Sequence of chain 1.D:
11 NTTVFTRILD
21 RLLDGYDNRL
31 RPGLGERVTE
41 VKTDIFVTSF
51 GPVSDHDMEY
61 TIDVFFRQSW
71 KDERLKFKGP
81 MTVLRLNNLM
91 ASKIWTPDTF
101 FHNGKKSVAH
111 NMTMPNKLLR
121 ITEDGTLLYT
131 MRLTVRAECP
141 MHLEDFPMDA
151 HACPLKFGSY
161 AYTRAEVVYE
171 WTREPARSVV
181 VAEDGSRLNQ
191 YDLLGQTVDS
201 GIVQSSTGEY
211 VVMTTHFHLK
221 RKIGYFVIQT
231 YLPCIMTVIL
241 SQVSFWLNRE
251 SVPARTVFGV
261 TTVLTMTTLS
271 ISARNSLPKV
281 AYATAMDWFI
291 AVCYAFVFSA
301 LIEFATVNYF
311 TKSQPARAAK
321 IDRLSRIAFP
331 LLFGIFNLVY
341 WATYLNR

A protein and the small-molecule ligand that binds it are described below.
Small molecule (SMILES): CC(=O)[C@H]1CC[C@H]2[C@@H]3CC[C@H]4C[C@H](O)CC[C@]4(C)[C@H]3CC[C@]12C

Sequence of chain 1.C:
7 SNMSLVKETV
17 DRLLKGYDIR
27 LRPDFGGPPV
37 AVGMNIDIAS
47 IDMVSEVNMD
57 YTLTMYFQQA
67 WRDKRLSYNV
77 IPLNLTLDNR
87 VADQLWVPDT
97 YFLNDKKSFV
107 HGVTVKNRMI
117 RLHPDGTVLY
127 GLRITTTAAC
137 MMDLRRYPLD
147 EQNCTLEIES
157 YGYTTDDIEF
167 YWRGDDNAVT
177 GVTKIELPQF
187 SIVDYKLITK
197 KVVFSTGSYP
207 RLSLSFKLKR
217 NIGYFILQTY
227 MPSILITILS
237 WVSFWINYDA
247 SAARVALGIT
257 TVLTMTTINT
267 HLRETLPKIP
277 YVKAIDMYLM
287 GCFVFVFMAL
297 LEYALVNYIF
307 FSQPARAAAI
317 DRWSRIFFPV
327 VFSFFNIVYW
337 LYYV

Binding-site contacts:
Ligand atom C07 contacts residue TRP246 of chain 1.D at 4.1 Å (hydrophobic).
Ligand atom C20 contacts residue PRO330 of chain 1.D at 3.7 Å (hydrophobic).
Ligand atom C14 contacts residue VAL243 of chain 1.D at 4.1 Å (hydrophobic).
Ligand atom C21 contacts residue PRO330 of chain 1.D at 3.8 Å (hydrophobic).
Ligand atom C04 contacts residue LEU297 of chain 1.C at 4.4 Å (hydrophobic).
Ligand atom C17 contacts residue GLN242 of chain 1.D at 4.2 Å.
Ligand atom C04 contacts residue VAL243 of chain 1.D at 4.4 Å (hydrophobic).
Ligand atom C12 contacts residue LEU301 of chain 1.C at 4.3 Å (hydrophobic).
Ligand atom C03 contacts residue TRP246 of chain 1.D at 3.5 Å (hydrophobic).
Ligand atom C05 contacts residue VAL243 of chain 1.D at 4.2 Å (hydrophobic).
Ligand atom C14 contacts residue ILE239 of chain 1.D at 3.7 Å (hydrophobic).
Ligand atom C12 contacts residue TRP246 of chain 1.D at 4.3 Å (hydrophobic).
Ligand atom C22 contacts residue LEU301 of chain 1.C at 4.0 Å (hydrophobic).
Ligand atom C15 contacts residue TRP246 of chain 1.D at 3.7 Å (hydrophobic).
Ligand atom C10 contacts residue TRP246 of chain 1.D at 3.4 Å (hydrophobic).
Ligand atom C13 contacts residue VAL243 of chain 1.D at 4.0 Å (hydrophobic).
Ligand atom C13 contacts residue ALA300 of chain 1.C at 3.7 Å (hydrophobic).
Ligand atom C22 contacts residue TYR304 of chain 1.C at 4.1 Å (hydrophobic).
Ligand atom C16 contacts residue ALA300 of chain 1.C at 3.6 Å (hydrophobic).
Ligand atom C09 contacts residue TRP246 of chain 1.D at 3.6 Å (hydrophobic).
Ligand atom C17 contacts residue ILE239 of chain 1.D at 3.5 Å (hydrophobic).
Ligand atom C21 contacts residue GLN242 of chain 1.D at 3.3 Å.
Ligand atom C14 contacts residue LEU297 of chain 1.C at 4.2 Å (hydrophobic).
Ligand atom C13 contacts residue LEU301 of chain 1.C at 4.4 Å (hydrophobic).
Ligand atom C23 contacts residue TRP246 of chain 1.D at 3.6 Å (hydrophobic).
Ligand atom C08 contacts residue ILE239 of chain 1.D at 4.2 Å (hydrophobic).
Ligand atom O02 contacts residue TYR304 of chain 1.C at 4.3 Å.
Ligand atom C05 contacts residue TRP246 of chain 1.D at 4.3 Å (hydrophobic).
Ligand atom C16 contacts residue LEU301 of chain 1.C at 3.3 Å (hydrophobic).
Ligand atom C23 contacts residue TYR304 of chain 1.C at 3.3 Å (hydrophobic).
Ligand atom C11 contacts residue VAL243 of chain 1.D at 3.4 Å (hydrophobic).
Ligand atom C11 contacts residue LEU297 of chain 1.C at 3.9 Å (hydrophobic).
Ligand atom O01 contacts residue PRO330 of chain 1.D at 3.5 Å.
Ligand atom O01 contacts residue GLN242 of chain 1.D at 3.0 Å (h-bond).
Ligand atom C21 contacts residue ILE239 of chain 1.D at 4.3 Å (hydrophobic).
Ligand atom C16 contacts residue LEU297 of chain 1.C at 3.7 Å (hydrophobic).
Ligand atom O01 contacts residue TRP246 of chain 1.D at 4.4 Å.
Ligand atom C13 contacts residue LEU297 of chain 1.C at 3.8 Å (hydrophobic).
Ligand atom C20 contacts residue GLN242 of chain 1.D at 4.4 Å.
Ligand atom O02 contacts residue LEU301 of chain 1.C at 3.1 Å.